Binding-site contacts:
Ligand atom C1 contacts residue GLU377 of chain 1.B at 3.5 Å.
Ligand atom C3 contacts residue ASN349 of chain 1.B at 3.8 Å.
Ligand atom O5 contacts residue ASN349 of chain 1.B at 2.4 Å (h-bond).
Ligand atom O6 contacts residue VAL350 of chain 1.B at 4.1 Å.
Ligand atom C2 contacts residue GLU377 of chain 1.B at 3.7 Å.
Ligand atom C7 contacts residue ILE362 of chain 1.B at 4.0 Å (hydrophobic).
Ligand atom C2 contacts residue ASN349 of chain 1.B at 2.4 Å.
Ligand atom O3 contacts residue GLU377 of chain 1.B at 4.2 Å.
Ligand atom C8 contacts residue ILE362 of chain 1.B at 3.9 Å (hydrophobic).
Ligand atom C8 contacts residue GLU377 of chain 1.B at 3.4 Å.
Ligand atom C1 contacts residue ASN349 of chain 1.B at 1.4 Å.
Ligand atom O7 contacts residue GLY360 of chain 1.B at 3.8 Å.
Ligand atom O6 contacts residue ARG421 of chain 1.B at 4.0 Å.
Ligand atom N2 contacts residue ASN349 of chain 1.B at 2.9 Å (h-bond).
Ligand atom C1 contacts residue VAL359 of chain 1.B at 3.8 Å (hydrophobic).
Ligand atom O5 contacts residue VAL359 of chain 1.B at 3.5 Å.
Ligand atom N2 contacts residue ILE362 of chain 1.B at 4.1 Å.
Ligand atom O7 contacts residue TYR361 of chain 1.B at 4.3 Å.
Ligand atom C7 contacts residue ASN349 of chain 1.B at 3.2 Å.
Ligand atom C4 contacts residue ASN349 of chain 1.B at 4.3 Å.
Ligand atom C5 contacts residue ASP379 of chain 1.B at 4.5 Å.
Ligand atom O7 contacts residue ASN349 of chain 1.B at 3.1 Å (h-bond).
Ligand atom C8 contacts residue TYR361 of chain 1.B at 3.5 Å (hydrophobic).
Ligand atom O7 contacts residue VAL359 of chain 1.B at 4.3 Å.
Ligand atom C3 contacts residue GLU377 of chain 1.B at 3.8 Å.
Ligand atom C5 contacts residue ASN349 of chain 1.B at 3.7 Å.
Ligand atom C7 contacts residue TYR361 of chain 1.B at 4.4 Å (hydrophobic).
Ligand atom C7 contacts residue GLU377 of chain 1.B at 3.6 Å.
Ligand atom N2 contacts residue GLU377 of chain 1.B at 2.9 Å (salt-bridge).

This protein binds this small molecule.
Small molecule (SMILES): CC(=O)N[C@@H]1[C@@H](O)[C@H](O)[C@@H](CO)O[C@H]1O

Sequence of chain 1.B:
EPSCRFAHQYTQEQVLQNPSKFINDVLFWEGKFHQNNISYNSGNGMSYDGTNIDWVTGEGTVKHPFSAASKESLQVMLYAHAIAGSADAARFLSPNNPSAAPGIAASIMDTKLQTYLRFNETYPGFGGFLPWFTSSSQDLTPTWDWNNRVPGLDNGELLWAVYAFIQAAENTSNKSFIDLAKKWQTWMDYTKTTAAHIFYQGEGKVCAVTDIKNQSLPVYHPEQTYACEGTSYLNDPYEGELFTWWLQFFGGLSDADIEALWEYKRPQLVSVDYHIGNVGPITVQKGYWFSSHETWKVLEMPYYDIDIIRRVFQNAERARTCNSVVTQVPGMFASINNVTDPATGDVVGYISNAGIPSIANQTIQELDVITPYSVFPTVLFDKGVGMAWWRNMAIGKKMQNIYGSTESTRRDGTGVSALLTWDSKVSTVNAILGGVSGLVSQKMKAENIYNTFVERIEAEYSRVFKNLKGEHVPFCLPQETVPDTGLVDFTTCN